Sequence of chain 1.F:
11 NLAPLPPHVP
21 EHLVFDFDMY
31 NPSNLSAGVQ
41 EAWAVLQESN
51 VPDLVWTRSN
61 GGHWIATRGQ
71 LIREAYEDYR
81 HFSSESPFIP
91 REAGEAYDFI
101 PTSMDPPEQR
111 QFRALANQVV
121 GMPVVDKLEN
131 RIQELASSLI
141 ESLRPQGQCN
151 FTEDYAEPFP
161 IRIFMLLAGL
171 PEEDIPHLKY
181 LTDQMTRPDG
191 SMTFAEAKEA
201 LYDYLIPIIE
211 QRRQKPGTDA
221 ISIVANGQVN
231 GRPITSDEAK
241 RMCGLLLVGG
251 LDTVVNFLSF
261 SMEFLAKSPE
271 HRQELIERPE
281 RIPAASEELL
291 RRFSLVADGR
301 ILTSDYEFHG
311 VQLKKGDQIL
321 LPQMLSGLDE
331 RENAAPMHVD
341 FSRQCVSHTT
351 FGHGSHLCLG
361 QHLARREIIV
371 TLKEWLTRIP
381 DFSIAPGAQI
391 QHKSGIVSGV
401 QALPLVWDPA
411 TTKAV

The protein below binds the small molecule below.
Small molecule (SMILES): CC1(C)[C@@H]2CC[C@@]1(C)C(=O)C2

Binding-site contacts:
Ligand atom C9 contacts residue MET185 of chain 1.F at 4.0 Å (hydrophobic).
Ligand atom C10 contacts residue MET185 of chain 1.F at 3.9 Å (hydrophobic).
Ligand atom C2 contacts residue TYR97 of chain 1.F at 4.0 Å (hydrophobic).
Ligand atom C9 contacts residue VAL248 of chain 1.F at 3.9 Å (hydrophobic).
Ligand atom C5 contacts residue CAH1 of chain 1.Y at 3.8 Å.
Ligand atom O contacts residue CAH1 of chain 1.Y at 4.0 Å.
Ligand atom C3 contacts residue VAL397 of chain 1.F at 4.4 Å (hydrophobic).
Ligand atom C4 contacts residue CAH1 of chain 1.Y at 4.4 Å.
Ligand atom C2 contacts residue CAH1 of chain 1.Y at 4.0 Å.
Ligand atom C6 contacts residue CAH1 of chain 1.Y at 4.4 Å.
Ligand atom C9 contacts residue THR186 of chain 1.F at 3.7 Å.
Ligand atom C6 contacts residue PHE194 of chain 1.F at 4.3 Å (hydrophobic).
Ligand atom C8 contacts residue THR186 of chain 1.F at 3.5 Å.
Ligand atom C6 contacts residue PHE99 of chain 1.F at 3.8 Å (hydrophobic).
Ligand atom C7 contacts residue MET185 of chain 1.F at 4.2 Å (hydrophobic).
Ligand atom C8 contacts residue MET185 of chain 1.F at 3.4 Å (hydrophobic).
Ligand atom C5 contacts residue VAL248 of chain 1.F at 3.5 Å (hydrophobic).
Ligand atom C1 contacts residue TYR97 of chain 1.F at 4.0 Å (hydrophobic).
Ligand atom C5 contacts residue PHE99 of chain 1.F at 4.0 Å (hydrophobic).
Ligand atom O contacts residue ILE396 of chain 1.F at 3.6 Å.
Ligand atom C10 contacts residue TYR97 of chain 1.F at 2.8 Å (hydrophobic).
Ligand atom C3 contacts residue CAH1 of chain 1.Y at 3.8 Å.
Ligand atom O contacts residue TYR97 of chain 1.F at 3.3 Å.
Ligand atom C4 contacts residue VAL248 of chain 1.F at 3.9 Å (hydrophobic).
Ligand atom C7 contacts residue THR186 of chain 1.F at 4.5 Å.
Ligand atom C10 contacts residue PHE194 of chain 1.F at 4.0 Å (hydrophobic).
Ligand atom C6 contacts residue TYR97 of chain 1.F at 4.1 Å (hydrophobic).